The small molecule below binds the protein below.
Small molecule (SMILES): CC(=O)N[C@H]1[C@H](O[C@H]2[C@H](O)[C@@H](NC(C)=O)CO[C@@H]2CO)O[C@H](CO)[C@@H](O[C@@H]2O[C@H](CO[C@H]3O[C@H](CO)[C@@H](O)[C@H](O)[C@@H]3O)[C@@H](O)[C@H](O[C@H]3O[C@H](CO)[C@@H](O)[C@H](O)[C@@H]3O[C@H]3O[C@H](CO)[C@@H](O)[C@H](O)[C@@H]3O)[C@@H]2O)[C@@H]1O

Sequence of chain 1.A:
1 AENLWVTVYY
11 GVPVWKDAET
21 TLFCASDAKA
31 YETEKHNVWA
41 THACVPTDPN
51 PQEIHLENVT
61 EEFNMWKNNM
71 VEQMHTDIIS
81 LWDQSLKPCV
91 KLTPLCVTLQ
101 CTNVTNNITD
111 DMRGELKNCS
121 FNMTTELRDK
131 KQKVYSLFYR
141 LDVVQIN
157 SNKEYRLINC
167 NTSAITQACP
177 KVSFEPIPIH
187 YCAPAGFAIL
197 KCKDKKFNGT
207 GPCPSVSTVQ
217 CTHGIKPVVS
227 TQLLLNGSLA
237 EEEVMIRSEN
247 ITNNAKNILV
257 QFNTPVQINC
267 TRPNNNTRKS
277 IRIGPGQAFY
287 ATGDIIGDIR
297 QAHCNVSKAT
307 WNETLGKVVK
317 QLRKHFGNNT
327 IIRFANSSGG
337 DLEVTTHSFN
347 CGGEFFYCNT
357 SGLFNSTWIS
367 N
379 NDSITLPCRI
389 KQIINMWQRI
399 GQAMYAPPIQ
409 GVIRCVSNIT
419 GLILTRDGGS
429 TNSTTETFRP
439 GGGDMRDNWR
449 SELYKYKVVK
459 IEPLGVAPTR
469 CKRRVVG

Binding-site contacts:
Ligand atom C1 contacts residue GLU181 of chain 1.A at 3.9 Å.
Ligand atom O4 contacts residue GLU181 of chain 1.A at 4.1 Å.
Ligand atom O7 contacts residue ASN346 of chain 1.A at 4.2 Å.
Ligand atom C6 contacts residue GLY348 of chain 1.A at 4.3 Å.
Ligand atom C4 contacts residue LYS35 of chain 1.A at 4.1 Å.
Ligand atom C2 contacts residue SER415 of chain 1.A at 4.0 Å.
Ligand atom O4 contacts residue VAL414 of chain 1.A at 4.0 Å.
Ligand atom C6 contacts residue SER179 of chain 1.A at 3.7 Å.
Ligand atom C3 contacts residue GLU181 of chain 1.A at 4.1 Å.
Ligand atom C3 contacts residue LYS35 of chain 1.A at 4.0 Å.
Ligand atom O6 contacts residue SER179 of chain 1.A at 3.2 Å.
Ligand atom C1 contacts residue ASN232 of chain 1.A at 3.1 Å.
Ligand atom O6 contacts residue NAG1 of chain 1.Y at 4.4 Å.
Ligand atom O3 contacts residue GLN408 of chain 1.A at 3.0 Å (h-bond).
Ligand atom O5 contacts residue NAG1 of chain 1.Y at 3.5 Å (h-bond).
Ligand atom O3 contacts residue LYS35 of chain 1.A at 3.1 Å.
Ligand atom C8 contacts residue ASN346 of chain 1.A at 3.1 Å.
Ligand atom O7 contacts residue PRO182 of chain 1.A at 3.6 Å.
Ligand atom N2 contacts residue SER415 of chain 1.A at 3.6 Å (h-bond).
Ligand atom C1 contacts residue NAG1 of chain 1.Y at 4.3 Å.
Ligand atom C5 contacts residue VAL414 of chain 1.A at 3.6 Å (hydrophobic).
Ligand atom C3 contacts residue CYS413 of chain 1.A at 4.3 Å (hydrophobic).
Ligand atom C6 contacts residue NAG1 of chain 1.Y at 3.8 Å.
Ligand atom O3 contacts residue CYS413 of chain 1.A at 3.7 Å.
Ligand atom C5 contacts residue ASN232 of chain 1.A at 4.1 Å.
Ligand atom C4 contacts residue VAL414 of chain 1.A at 4.1 Å (hydrophobic).
Ligand atom C3 contacts residue VAL414 of chain 1.A at 4.0 Å (hydrophobic).
Ligand atom C7 contacts residue ASN346 of chain 1.A at 3.9 Å.
Ligand atom C5 contacts residue NAG1 of chain 1.Y at 4.0 Å.
Ligand atom O5 contacts residue ASN232 of chain 1.A at 2.9 Å (h-bond).
Ligand atom C1 contacts residue SER415 of chain 1.A at 3.4 Å.
Ligand atom C3 contacts residue GLN408 of chain 1.A at 4.3 Å.
Ligand atom O5 contacts residue CYS413 of chain 1.A at 4.2 Å.
Ligand atom C4 contacts residue GLU181 of chain 1.A at 4.3 Å.
Ligand atom O6 contacts residue GLY348 of chain 1.A at 3.2 Å (h-bond).
Ligand atom O6 contacts residue CYS347 of chain 1.A at 3.9 Å.
Ligand atom O4 contacts residue LYS35 of chain 1.A at 3.0 Å.
Ligand atom C5 contacts residue GLU181 of chain 1.A at 3.9 Å.
Ligand atom C6 contacts residue ARG412 of chain 1.A at 4.2 Å.
Ligand atom O6 contacts residue GLU181 of chain 1.A at 4.1 Å.